Sequence of chain 1.D:
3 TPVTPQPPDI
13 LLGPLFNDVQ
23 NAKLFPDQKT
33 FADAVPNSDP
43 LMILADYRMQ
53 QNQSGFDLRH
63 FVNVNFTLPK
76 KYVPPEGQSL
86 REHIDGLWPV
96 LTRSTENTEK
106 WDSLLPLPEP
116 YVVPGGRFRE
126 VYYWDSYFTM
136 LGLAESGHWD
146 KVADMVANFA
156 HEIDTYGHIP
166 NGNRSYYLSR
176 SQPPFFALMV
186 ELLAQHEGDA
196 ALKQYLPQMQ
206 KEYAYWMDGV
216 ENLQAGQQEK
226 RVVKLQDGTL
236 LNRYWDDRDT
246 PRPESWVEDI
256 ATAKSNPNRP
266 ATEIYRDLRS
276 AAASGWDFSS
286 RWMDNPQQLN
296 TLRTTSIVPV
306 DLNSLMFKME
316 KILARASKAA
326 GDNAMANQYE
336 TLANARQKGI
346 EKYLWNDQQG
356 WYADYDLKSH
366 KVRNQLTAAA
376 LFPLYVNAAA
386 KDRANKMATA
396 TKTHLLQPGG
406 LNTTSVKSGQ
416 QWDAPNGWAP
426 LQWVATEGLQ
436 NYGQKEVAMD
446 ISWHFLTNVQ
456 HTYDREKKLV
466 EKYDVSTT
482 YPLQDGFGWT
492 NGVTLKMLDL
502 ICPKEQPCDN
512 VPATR

The small molecule below binds the protein below.
Small molecule (SMILES): OC[C@H]1O[C@H](O)[C@H](O)[C@@H](O)[C@@H]1O

Binding-site contacts:
Ligand atom C1 contacts residue LG91 of chain 1.JA at 2.5 Å.
Ligand atom O5 contacts residue TYR172 of chain 1.D at 3.8 Å.
Ligand atom O4 contacts residue ARG247 of chain 1.D at 2.9 Å (salt-bridge).
Ligand atom C2 contacts residue TYR127 of chain 1.D at 3.6 Å (hydrophobic).
Ligand atom C4 contacts residue GLU249 of chain 1.D at 3.3 Å.
Ligand atom O1 contacts residue ASP282 of chain 1.D at 3.4 Å (salt-bridge).
Ligand atom O2 contacts residue TYR127 of chain 1.D at 3.5 Å.
Ligand atom C5 contacts residue LG91 of chain 1.JA at 3.6 Å.
Ligand atom O2 contacts residue LG91 of chain 1.JA at 4.0 Å.
Ligand atom C2 contacts residue LG91 of chain 1.JA at 3.8 Å.
Ligand atom C3 contacts residue ALA277 of chain 1.D at 4.0 Å (hydrophobic).
Ligand atom C4 contacts residue TYR172 of chain 1.D at 3.7 Å (hydrophobic).
Ligand atom O5 contacts residue PHE123 of chain 1.D at 3.7 Å.
Ligand atom O2 contacts residue GLN177 of chain 1.D at 3.5 Å (h-bond).
Ligand atom O4 contacts residue ARG175 of chain 1.D at 3.6 Å (salt-bridge).
Ligand atom C3 contacts residue TYR172 of chain 1.D at 4.0 Å (hydrophobic).
Ligand atom O4 contacts residue GLU249 of chain 1.D at 2.6 Å (salt-bridge).
Ligand atom C6 contacts residue ARG122 of chain 1.D at 3.9 Å.
Ligand atom C3 contacts residue ASN166 of chain 1.D at 3.8 Å.
Ligand atom O6 contacts residue ARG122 of chain 1.D at 2.8 Å (salt-bridge).
Ligand atom O5 contacts residue LG91 of chain 1.JA at 3.0 Å.
Ligand atom O1 contacts residue LG91 of chain 1.JA at 1.4 Å.
Ligand atom C6 contacts residue GLU249 of chain 1.D at 3.8 Å.
Ligand atom O3 contacts residue ARG175 of chain 1.D at 2.8 Å (salt-bridge).
Ligand atom O6 contacts residue SO41 of chain 1.PA at 2.7 Å (h-bond).
Ligand atom C5 contacts residue ASP282 of chain 1.D at 3.8 Å.
Ligand atom C1 contacts residue TYR172 of chain 1.D at 4.0 Å (hydrophobic).
Ligand atom C3 contacts residue ARG175 of chain 1.D at 3.9 Å.
Ligand atom O3 contacts residue TYR172 of chain 1.D at 3.5 Å.
Ligand atom O3 contacts residue ASN166 of chain 1.D at 2.6 Å (h-bond).
Ligand atom C1 contacts residue TYR127 of chain 1.D at 3.9 Å (hydrophobic).
Ligand atom C2 contacts residue ASN166 of chain 1.D at 3.9 Å.
Ligand atom C6 contacts residue SO41 of chain 1.PA at 3.4 Å.
Ligand atom C2 contacts residue TYR172 of chain 1.D at 3.5 Å (hydrophobic).
Ligand atom C6 contacts residue SER250 of chain 1.D at 3.8 Å.
Ligand atom O3 contacts residue ALA277 of chain 1.D at 3.5 Å.
Ligand atom C5 contacts residue SO41 of chain 1.PA at 3.8 Å.
Ligand atom O2 contacts residue ASN166 of chain 1.D at 3.0 Å (h-bond).
Ligand atom O6 contacts residue TYR482 of chain 1.D at 3.8 Å.
Ligand atom O3 contacts residue GLU249 of chain 1.D at 3.9 Å.